A small-molecule ligand and the protein it binds are described below.
Small molecule (SMILES): OC[C@H]1O[C@H](O)[C@@H](O)[C@@H](O)[C@@H]1O

Sequence of chain 1.H:
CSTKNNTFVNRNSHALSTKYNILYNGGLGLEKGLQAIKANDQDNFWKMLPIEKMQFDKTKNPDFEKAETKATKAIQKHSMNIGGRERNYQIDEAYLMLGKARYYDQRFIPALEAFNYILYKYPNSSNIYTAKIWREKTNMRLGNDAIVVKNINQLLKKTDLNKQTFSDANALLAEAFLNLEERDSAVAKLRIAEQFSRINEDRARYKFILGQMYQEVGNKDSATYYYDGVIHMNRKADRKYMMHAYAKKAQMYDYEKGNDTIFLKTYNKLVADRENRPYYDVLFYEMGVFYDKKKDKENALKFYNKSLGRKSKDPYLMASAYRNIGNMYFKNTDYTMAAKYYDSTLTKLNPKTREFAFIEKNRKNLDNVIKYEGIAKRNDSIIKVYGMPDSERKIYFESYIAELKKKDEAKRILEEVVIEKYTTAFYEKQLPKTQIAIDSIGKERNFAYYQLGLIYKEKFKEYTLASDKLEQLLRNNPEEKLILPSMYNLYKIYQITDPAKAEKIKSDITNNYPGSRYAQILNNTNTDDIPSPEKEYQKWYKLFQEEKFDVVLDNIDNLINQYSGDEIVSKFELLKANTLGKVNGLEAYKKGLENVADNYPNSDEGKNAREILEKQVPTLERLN

Binding-site contacts:
Ligand atom C2 contacts residue ASN246 of chain 1.H at 3.3 Å.
Ligand atom C5 contacts residue ASP248 of chain 1.H at 4.5 Å.
Ligand atom O3 contacts residue SER249 of chain 1.H at 3.8 Å.
Ligand atom O2 contacts residue TYR241 of chain 1.H at 4.3 Å.
Ligand atom O2 contacts residue SER249 of chain 1.H at 3.4 Å (h-bond).
Ligand atom C4 contacts residue SER249 of chain 1.H at 3.2 Å.
Ligand atom C1 contacts residue TYR241 of chain 1.H at 4.0 Å (hydrophobic).
Ligand atom C5 contacts residue SER249 of chain 1.H at 2.8 Å.
Ligand atom C3 contacts residue SER249 of chain 1.H at 2.5 Å.
Ligand atom C6 contacts residue TYR252 of chain 1.H at 4.4 Å (hydrophobic).
Ligand atom C3 contacts residue ASN246 of chain 1.H at 3.5 Å.
Ligand atom C2 contacts residue SER249 of chain 1.H at 2.1 Å.
Ligand atom C1 contacts residue ASN246 of chain 1.H at 3.9 Å.
Ligand atom O5 contacts residue SER249 of chain 1.H at 2.4 Å (h-bond).
Ligand atom C6 contacts residue SER249 of chain 1.H at 4.2 Å.
Ligand atom C1 contacts residue SER249 of chain 1.H at 1.4 Å.
Ligand atom C2 contacts residue TYR241 of chain 1.H at 4.3 Å (hydrophobic).
Ligand atom O3 contacts residue ASN246 of chain 1.H at 3.9 Å.
Ligand atom O4 contacts residue SER249 of chain 1.H at 4.2 Å.